Sequence of chain 1.A:
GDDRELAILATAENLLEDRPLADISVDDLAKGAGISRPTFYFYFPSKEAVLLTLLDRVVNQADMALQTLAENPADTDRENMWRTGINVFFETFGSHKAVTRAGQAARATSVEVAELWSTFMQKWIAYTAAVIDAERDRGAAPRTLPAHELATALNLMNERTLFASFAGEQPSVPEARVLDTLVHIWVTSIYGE

Binding-site contacts:
Ligand atom N11 contacts residue THR153 of chain 1.A at 3.5 Å (h-bond).
Ligand atom C01 contacts residue TRP107 of chain 1.A at 3.8 Å (hydrophobic).
Ligand atom CL1 contacts residue GLU184 of chain 1.A at 3.8 Å.
Ligand atom N04 contacts residue TYR152 of chain 1.A at 3.8 Å.
Ligand atom S09 contacts residue ILE111 of chain 1.A at 3.6 Å.
Ligand atom C10 contacts residue TRP211 of chain 1.A at 3.6 Å (hydrophobic).
Ligand atom N18 contacts residue ASN183 of chain 1.A at 3.5 Å (h-bond).
Ligand atom S09 contacts residue TRP211 of chain 1.A at 4.0 Å.
Ligand atom C02 contacts residue TRP107 of chain 1.A at 3.6 Å (hydrophobic).
Ligand atom C08 contacts residue GLY110 of chain 1.A at 3.4 Å.
Ligand atom C02 contacts residue VAL156 of chain 1.A at 4.0 Å (hydrophobic).
Ligand atom C03 contacts residue TRP107 of chain 1.A at 3.6 Å (hydrophobic).
Ligand atom C15 contacts residue TRP149 of chain 1.A at 3.8 Å (hydrophobic).
Ligand atom C03 contacts residue TYR152 of chain 1.A at 3.3 Å (hydrophobic).
Ligand atom C10 contacts residue PHE114 of chain 1.A at 3.6 Å (hydrophobic).
Ligand atom C10 contacts residue ASN180 of chain 1.A at 3.7 Å.
Ligand atom C14 contacts residue TRP149 of chain 1.A at 3.7 Å (hydrophobic).
Ligand atom S09 contacts residue ASN183 of chain 1.A at 3.5 Å (h-bond).
Ligand atom C07 contacts residue TRP211 of chain 1.A at 3.7 Å (hydrophobic).
Ligand atom S09 contacts residue PHE114 of chain 1.A at 3.5 Å.
Ligand atom N11 contacts residue TRP211 of chain 1.A at 3.5 Å.
Ligand atom C08 contacts residue TRP211 of chain 1.A at 4.0 Å (hydrophobic).
Ligand atom C17 contacts residue LEU187 of chain 1.A at 3.9 Å (hydrophobic).
Ligand atom C13 contacts residue ASN180 of chain 1.A at 3.2 Å.
Ligand atom C17 contacts residue PHE114 of chain 1.A at 3.4 Å (hydrophobic).
Ligand atom C13 contacts residue PHE114 of chain 1.A at 4.0 Å (hydrophobic).
Ligand atom C03 contacts residue THR153 of chain 1.A at 3.9 Å.
Ligand atom C17 contacts residue ASN183 of chain 1.A at 3.5 Å.
Ligand atom C16 contacts residue PHE114 of chain 1.A at 3.7 Å (hydrophobic).
Ligand atom C14 contacts residue ASN180 of chain 1.A at 3.1 Å.
Ligand atom CL1 contacts residue PHE188 of chain 1.A at 3.6 Å.
Ligand atom C15 contacts residue MET146 of chain 1.A at 3.6 Å (hydrophobic).
Ligand atom C14 contacts residue PHE114 of chain 1.A at 4.0 Å (hydrophobic).
Ligand atom N04 contacts residue THR153 of chain 1.A at 3.2 Å (h-bond).
Ligand atom C02 contacts residue TYR152 of chain 1.A at 3.4 Å (hydrophobic).
Ligand atom C06 contacts residue GLY110 of chain 1.A at 3.6 Å.
Ligand atom N12 contacts residue ASN180 of chain 1.A at 2.5 Å (h-bond).
Ligand atom N18 contacts residue PHE114 of chain 1.A at 3.5 Å.
Ligand atom C08 contacts residue ILE111 of chain 1.A at 3.3 Å (hydrophobic).
Ligand atom N04 contacts residue TRP107 of chain 1.A at 4.0 Å.

The protein below binds the small molecule below.
Small molecule (SMILES): Clc1ccc(Nc2nc(-c3ccccn3)cs2)nc1